A protein and the small-molecule ligand that binds it are described below.
Small molecule (SMILES): O=C(O)[C@@](O)(COP(=O)(O)O)[C@H](O)[C@H](O)COP(=O)(O)O

Sequence of chain 1.F:
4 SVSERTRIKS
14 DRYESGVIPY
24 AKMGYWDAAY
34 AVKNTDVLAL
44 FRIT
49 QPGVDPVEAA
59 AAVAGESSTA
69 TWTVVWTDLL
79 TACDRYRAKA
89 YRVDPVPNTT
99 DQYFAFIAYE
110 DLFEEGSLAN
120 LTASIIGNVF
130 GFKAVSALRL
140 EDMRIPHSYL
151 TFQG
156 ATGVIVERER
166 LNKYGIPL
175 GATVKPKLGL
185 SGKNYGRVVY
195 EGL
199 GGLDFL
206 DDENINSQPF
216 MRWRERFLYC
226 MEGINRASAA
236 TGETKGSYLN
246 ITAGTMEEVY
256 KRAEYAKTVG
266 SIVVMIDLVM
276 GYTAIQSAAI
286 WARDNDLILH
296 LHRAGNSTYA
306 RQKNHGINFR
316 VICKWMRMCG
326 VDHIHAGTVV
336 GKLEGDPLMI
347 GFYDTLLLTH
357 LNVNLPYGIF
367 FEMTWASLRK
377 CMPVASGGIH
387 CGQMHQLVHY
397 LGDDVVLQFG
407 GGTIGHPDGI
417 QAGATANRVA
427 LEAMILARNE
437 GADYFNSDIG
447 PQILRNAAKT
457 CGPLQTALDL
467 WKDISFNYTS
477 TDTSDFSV

Binding-site contacts:
Ligand atom O7 contacts residue LYS337 of chain 1.E at 3.5 Å (salt-bridge).
Ligand atom C3 contacts residue SER382 of chain 1.E at 3.5 Å.
Ligand atom O5P contacts residue SER382 of chain 1.E at 3.5 Å (h-bond).
Ligand atom O1P contacts residue LYS337 of chain 1.E at 3.0 Å (salt-bridge).
Ligand atom O6P contacts residue ARG298 of chain 1.E at 3.2 Å (salt-bridge).
Ligand atom O1P contacts residue TRP70 of chain 1.F at 3.7 Å.
Ligand atom O2 contacts residue KCX205 of chain 1.E at 3.6 Å.
Ligand atom O1P contacts residue GLY383 of chain 1.E at 3.7 Å.
Ligand atom O3 contacts residue ASN127 of chain 1.F at 3.9 Å.
Ligand atom O2 contacts residue ASP207 of chain 1.E at 3.6 Å.
Ligand atom O6 contacts residue ASP207 of chain 1.E at 3.3 Å (salt-bridge).
Ligand atom O7 contacts residue GLU64 of chain 1.F at 3.8 Å.
Ligand atom C1 contacts residue SER382 of chain 1.E at 3.7 Å.
Ligand atom O6 contacts residue GLU208 of chain 1.E at 3.4 Å (salt-bridge).
Ligand atom C4 contacts residue SER382 of chain 1.E at 3.6 Å.
Ligand atom O2P contacts residue GLY407 of chain 1.E at 3.9 Å.
Ligand atom C3 contacts residue KCX205 of chain 1.E at 3.8 Å.
Ligand atom C contacts residue ASN127 of chain 1.F at 3.8 Å.
Ligand atom O3 contacts residue GLU208 of chain 1.E at 3.2 Å (salt-bridge).
Ligand atom P1 contacts residue THR69 of chain 1.F at 3.8 Å.
Ligand atom O3P contacts residue GLY406 of chain 1.E at 3.9 Å.
Ligand atom O3P contacts residue THR69 of chain 1.F at 2.6 Å (h-bond).
Ligand atom O2P contacts residue GLY406 of chain 1.E at 3.1 Å (h-bond).
Ligand atom O2 contacts residue THR177 of chain 1.E at 3.6 Å.
Ligand atom O5P contacts residue HIS330 of chain 1.E at 2.9 Å (h-bond).
Ligand atom O4P contacts residue HIS330 of chain 1.E at 3.7 Å.
Ligand atom O4P contacts residue ARG298 of chain 1.E at 3.1 Å (salt-bridge).
Ligand atom O6 contacts residue ASN127 of chain 1.F at 3.4 Å (h-bond).
Ligand atom O1P contacts residue GLY384 of chain 1.E at 3.0 Å (h-bond).
Ligand atom O3P contacts residue GLY407 of chain 1.E at 3.2 Å (h-bond).
Ligand atom O6 contacts residue LYS181 of chain 1.E at 3.2 Å (salt-bridge).
Ligand atom O3 contacts residue HIS297 of chain 1.E at 3.3 Å (h-bond).
Ligand atom O4 contacts residue GLY383 of chain 1.E at 3.5 Å (h-bond).
Ligand atom C5 contacts residue ASN127 of chain 1.F at 3.9 Å.
Ligand atom O5 contacts residue LEU338 of chain 1.E at 3.8 Å.
Ligand atom O3 contacts residue KCX205 of chain 1.E at 3.1 Å (h-bond).
Ligand atom O1 contacts residue LYS179 of chain 1.E at 3.5 Å (salt-bridge).
Ligand atom O2 contacts residue LYS179 of chain 1.E at 3.1 Å (salt-bridge).
Ligand atom O4 contacts residue SER382 of chain 1.E at 2.6 Å (h-bond).
Ligand atom O3P contacts residue LYS179 of chain 1.E at 3.4 Å.

Sequence of chain 1.E:
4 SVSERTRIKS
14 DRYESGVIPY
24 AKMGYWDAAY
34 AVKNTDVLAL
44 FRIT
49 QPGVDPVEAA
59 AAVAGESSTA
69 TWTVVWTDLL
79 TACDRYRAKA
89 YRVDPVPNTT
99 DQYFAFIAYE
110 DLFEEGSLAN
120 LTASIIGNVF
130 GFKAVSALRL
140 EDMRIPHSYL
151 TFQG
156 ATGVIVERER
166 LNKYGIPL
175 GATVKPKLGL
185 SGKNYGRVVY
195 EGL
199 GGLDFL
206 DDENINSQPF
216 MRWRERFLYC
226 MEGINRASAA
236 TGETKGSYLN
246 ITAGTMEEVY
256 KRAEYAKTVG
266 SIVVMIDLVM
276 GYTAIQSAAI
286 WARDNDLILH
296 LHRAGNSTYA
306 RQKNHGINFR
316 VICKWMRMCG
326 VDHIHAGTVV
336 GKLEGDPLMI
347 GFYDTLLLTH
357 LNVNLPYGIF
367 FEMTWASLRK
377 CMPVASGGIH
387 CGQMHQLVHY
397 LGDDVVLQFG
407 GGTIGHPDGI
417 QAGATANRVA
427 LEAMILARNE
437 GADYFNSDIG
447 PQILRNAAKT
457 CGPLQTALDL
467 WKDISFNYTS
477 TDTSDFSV